Binding-site contacts:
Ligand atom CE1 contacts residue GLU289 of chain 36.W at 3.6 Å.
Ligand atom CG2 contacts residue TYR188 of chain 37.W at 3.9 Å (hydrophobic).
Ligand atom CG contacts residue HIS431 of chain 37.W at 3.8 Å.
Ligand atom CZ contacts residue ARG193 of chain 37.W at 3.1 Å.
Ligand atom ND2 contacts residue TYR188 of chain 37.W at 3.5 Å (h-bond).
Ligand atom CD1 contacts residue ARG193 of chain 37.W at 3.7 Å.
Ligand atom CB contacts residue ARG435 of chain 37.W at 3.7 Å.
Ligand atom CZ contacts residue MET223 of chain 36.W at 2.9 Å (hydrophobic).
Ligand atom CG contacts residue TYR288 of chain 36.W at 3.4 Å (hydrophobic).
Ligand atom N contacts residue ARG193 of chain 37.W at 3.8 Å.
Ligand atom O contacts residue ARG435 of chain 37.W at 3.6 Å (salt-bridge).
Ligand atom CE1 contacts residue VAL432 of chain 37.W at 3.8 Å (hydrophobic).
Ligand atom OH contacts residue MET223 of chain 36.W at 2.2 Å (h-bond).
Ligand atom CE1 contacts residue MET223 of chain 36.W at 3.3 Å (hydrophobic).
Ligand atom C contacts residue ARG193 of chain 37.W at 3.3 Å.
Ligand atom CD contacts residue HIS431 of chain 37.W at 3.8 Å.
Ligand atom CE1 contacts residue ARG193 of chain 37.W at 3.1 Å.
Ligand atom CE1 contacts residue THR219 of chain 36.W at 3.9 Å.
Ligand atom CZ contacts residue THR219 of chain 36.W at 3.2 Å.
Ligand atom OH contacts residue HIS431 of chain 37.W at 2.9 Å (h-bond).
Ligand atom CA contacts residue ARG193 of chain 37.W at 3.8 Å.
Ligand atom CB contacts residue GLU289 of chain 36.W at 3.8 Å.
Ligand atom CD2 contacts residue MET223 of chain 36.W at 3.7 Å (hydrophobic).
Ligand atom CE1 contacts residue HIS431 of chain 37.W at 3.0 Å.
Ligand atom OD1 contacts residue GLU199 of chain 37.W at 3.4 Å (salt-bridge).
Ligand atom CB contacts residue LEU189 of chain 37.W at 3.8 Å (hydrophobic).
Ligand atom CG contacts residue GLU199 of chain 37.W at 3.6 Å.
Ligand atom CE2 contacts residue ARG193 of chain 37.W at 3.8 Å.
Ligand atom CD1 contacts residue HIS431 of chain 37.W at 3.3 Å.
Ligand atom CD1 contacts residue GLU289 of chain 36.W at 3.0 Å.
Ligand atom CG2 contacts residue LEU189 of chain 37.W at 2.8 Å (hydrophobic).
Ligand atom OH contacts residue THR430 of chain 37.W at 3.4 Å.
Ligand atom O contacts residue ARG193 of chain 37.W at 2.8 Å (salt-bridge).
Ligand atom CG1 contacts residue ARG435 of chain 37.W at 3.8 Å.
Ligand atom ND2 contacts residue GLU199 of chain 37.W at 3.0 Å (salt-bridge).
Ligand atom CG contacts residue GLU289 of chain 36.W at 3.6 Å.
Ligand atom CG1 contacts residue PHE436 of chain 37.W at 3.4 Å (hydrophobic).
Ligand atom CE2 contacts residue MET223 of chain 36.W at 3.5 Å (hydrophobic).
Ligand atom CZ contacts residue HIS431 of chain 37.W at 3.4 Å.
Ligand atom OH contacts residue LEU283 of chain 36.W at 3.8 Å.

A protein and the small-molecule ligand that binds it are described below.
Small molecule (SMILES): CC(C)[C@H](NC(=O)[C@@H]1CCCN1C(=O)[C@H](CC(N)=O)NC(=O)[C@@H](N)Cc1ccccc1)C(=O)N[C@@H](Cc1ccc(O)cc1)C(=O)N1CCC[C@H]1C(=O)N[C@H](C=O)Cc1ccc(O)cc1

Sequence of chain 37.W:
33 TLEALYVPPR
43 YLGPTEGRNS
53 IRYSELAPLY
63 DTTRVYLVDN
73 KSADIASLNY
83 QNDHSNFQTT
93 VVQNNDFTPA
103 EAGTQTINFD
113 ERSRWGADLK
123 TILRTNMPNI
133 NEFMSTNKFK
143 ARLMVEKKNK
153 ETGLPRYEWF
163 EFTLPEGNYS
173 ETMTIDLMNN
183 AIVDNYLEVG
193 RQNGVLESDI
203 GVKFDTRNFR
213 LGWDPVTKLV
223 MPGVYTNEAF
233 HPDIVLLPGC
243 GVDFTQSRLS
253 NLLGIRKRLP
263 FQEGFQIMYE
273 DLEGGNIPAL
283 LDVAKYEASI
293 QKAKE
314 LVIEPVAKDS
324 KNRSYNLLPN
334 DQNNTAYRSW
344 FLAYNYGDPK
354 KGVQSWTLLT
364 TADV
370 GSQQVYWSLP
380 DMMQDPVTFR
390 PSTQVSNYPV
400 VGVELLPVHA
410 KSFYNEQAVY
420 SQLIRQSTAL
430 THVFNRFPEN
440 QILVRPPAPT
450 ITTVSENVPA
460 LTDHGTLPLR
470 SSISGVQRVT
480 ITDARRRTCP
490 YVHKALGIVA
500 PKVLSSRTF

Sequence of chain 36.W:
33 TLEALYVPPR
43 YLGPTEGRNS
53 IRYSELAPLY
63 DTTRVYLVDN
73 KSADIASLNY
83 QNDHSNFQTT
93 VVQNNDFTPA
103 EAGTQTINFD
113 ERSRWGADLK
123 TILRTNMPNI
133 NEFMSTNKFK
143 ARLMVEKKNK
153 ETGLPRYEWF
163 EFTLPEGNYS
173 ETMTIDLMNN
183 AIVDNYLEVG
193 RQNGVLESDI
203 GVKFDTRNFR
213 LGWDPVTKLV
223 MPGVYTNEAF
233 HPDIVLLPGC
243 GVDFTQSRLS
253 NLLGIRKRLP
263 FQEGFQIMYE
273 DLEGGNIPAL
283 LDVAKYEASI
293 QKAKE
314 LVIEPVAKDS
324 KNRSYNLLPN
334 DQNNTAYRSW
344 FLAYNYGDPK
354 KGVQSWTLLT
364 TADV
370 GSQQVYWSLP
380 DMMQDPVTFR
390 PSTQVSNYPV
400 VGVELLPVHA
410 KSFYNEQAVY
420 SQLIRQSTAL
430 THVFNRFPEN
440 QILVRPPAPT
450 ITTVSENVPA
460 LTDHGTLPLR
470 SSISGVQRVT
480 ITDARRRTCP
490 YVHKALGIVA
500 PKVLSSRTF